A small-molecule ligand and the protein it binds are described below.
Small molecule (SMILES): CC(=O)N[C@H]1[C@H](O[C@H]2[C@H](O)[C@@H](NC(C)=O)CO[C@@H]2CO)O[C@H](CO)[C@@H](O)[C@@H]1O

Sequence of chain 4.A:
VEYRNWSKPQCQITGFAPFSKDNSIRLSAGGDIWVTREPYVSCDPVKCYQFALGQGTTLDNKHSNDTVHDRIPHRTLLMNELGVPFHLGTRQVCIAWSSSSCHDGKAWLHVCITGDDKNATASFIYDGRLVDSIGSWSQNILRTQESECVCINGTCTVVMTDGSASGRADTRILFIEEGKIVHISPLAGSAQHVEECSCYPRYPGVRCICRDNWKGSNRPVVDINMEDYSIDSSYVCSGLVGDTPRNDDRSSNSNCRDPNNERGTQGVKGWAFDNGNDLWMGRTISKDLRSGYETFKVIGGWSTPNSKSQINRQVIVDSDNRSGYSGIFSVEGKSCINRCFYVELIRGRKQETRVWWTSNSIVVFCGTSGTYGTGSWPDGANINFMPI

Binding-site contacts:
Ligand atom C3 contacts residue ASN5 of chain 4.A at 3.8 Å.
Ligand atom C7 contacts residue NAG1 of chain 4.F at 3.6 Å.
Ligand atom C5 contacts residue ASN5 of chain 4.A at 3.6 Å.
Ligand atom C7 contacts residue NAG1 of chain 4.E at 4.4 Å.
Ligand atom C4 contacts residue ASN5 of chain 4.A at 4.2 Å.
Ligand atom N2 contacts residue ASN5 of chain 4.A at 3.0 Å (h-bond).
Ligand atom N2 contacts residue NAG1 of chain 4.F at 4.0 Å.
Ligand atom O6 contacts residue GLU2 of chain 4.A at 2.7 Å (salt-bridge).
Ligand atom C8 contacts residue NAG1 of chain 4.F at 3.7 Å.
Ligand atom O3 contacts residue NAG1 of chain 4.F at 4.2 Å.
Ligand atom O7 contacts residue NAG1 of chain 4.E at 3.4 Å.
Ligand atom C6 contacts residue GLU2 of chain 4.A at 3.8 Å.
Ligand atom C8 contacts residue ASN5 of chain 4.A at 4.4 Å.
Ligand atom N2 contacts residue SER7 of chain 4.A at 3.3 Å (h-bond).
Ligand atom C7 contacts residue ASN5 of chain 4.A at 3.1 Å.
Ligand atom O7 contacts residue NAG1 of chain 4.F at 3.7 Å.
Ligand atom O7 contacts residue TYR203 of chain 4.A at 3.8 Å.
Ligand atom C1 contacts residue ASN5 of chain 4.A at 1.4 Å.
Ligand atom O7 contacts residue ASN5 of chain 4.A at 2.9 Å (h-bond).
Ligand atom C8 contacts residue TYR203 of chain 4.A at 3.1 Å (hydrophobic).
Ligand atom C2 contacts residue ASN5 of chain 4.A at 2.4 Å.
Ligand atom O5 contacts residue ASN5 of chain 4.A at 2.3 Å (h-bond).
Ligand atom C2 contacts residue SER7 of chain 4.A at 4.0 Å.
Ligand atom C7 contacts residue TYR203 of chain 4.A at 3.9 Å (hydrophobic).
Ligand atom C8 contacts residue SER7 of chain 4.A at 3.7 Å.
Ligand atom C1 contacts residue SER7 of chain 4.A at 3.5 Å.
Ligand atom C7 contacts residue SER7 of chain 4.A at 3.6 Å.
Ligand atom O7 contacts residue SER7 of chain 4.A at 4.3 Å.
Ligand atom O7 contacts residue ASN153 of chain 4.A at 4.2 Å.